Sequence of chain 1.A:
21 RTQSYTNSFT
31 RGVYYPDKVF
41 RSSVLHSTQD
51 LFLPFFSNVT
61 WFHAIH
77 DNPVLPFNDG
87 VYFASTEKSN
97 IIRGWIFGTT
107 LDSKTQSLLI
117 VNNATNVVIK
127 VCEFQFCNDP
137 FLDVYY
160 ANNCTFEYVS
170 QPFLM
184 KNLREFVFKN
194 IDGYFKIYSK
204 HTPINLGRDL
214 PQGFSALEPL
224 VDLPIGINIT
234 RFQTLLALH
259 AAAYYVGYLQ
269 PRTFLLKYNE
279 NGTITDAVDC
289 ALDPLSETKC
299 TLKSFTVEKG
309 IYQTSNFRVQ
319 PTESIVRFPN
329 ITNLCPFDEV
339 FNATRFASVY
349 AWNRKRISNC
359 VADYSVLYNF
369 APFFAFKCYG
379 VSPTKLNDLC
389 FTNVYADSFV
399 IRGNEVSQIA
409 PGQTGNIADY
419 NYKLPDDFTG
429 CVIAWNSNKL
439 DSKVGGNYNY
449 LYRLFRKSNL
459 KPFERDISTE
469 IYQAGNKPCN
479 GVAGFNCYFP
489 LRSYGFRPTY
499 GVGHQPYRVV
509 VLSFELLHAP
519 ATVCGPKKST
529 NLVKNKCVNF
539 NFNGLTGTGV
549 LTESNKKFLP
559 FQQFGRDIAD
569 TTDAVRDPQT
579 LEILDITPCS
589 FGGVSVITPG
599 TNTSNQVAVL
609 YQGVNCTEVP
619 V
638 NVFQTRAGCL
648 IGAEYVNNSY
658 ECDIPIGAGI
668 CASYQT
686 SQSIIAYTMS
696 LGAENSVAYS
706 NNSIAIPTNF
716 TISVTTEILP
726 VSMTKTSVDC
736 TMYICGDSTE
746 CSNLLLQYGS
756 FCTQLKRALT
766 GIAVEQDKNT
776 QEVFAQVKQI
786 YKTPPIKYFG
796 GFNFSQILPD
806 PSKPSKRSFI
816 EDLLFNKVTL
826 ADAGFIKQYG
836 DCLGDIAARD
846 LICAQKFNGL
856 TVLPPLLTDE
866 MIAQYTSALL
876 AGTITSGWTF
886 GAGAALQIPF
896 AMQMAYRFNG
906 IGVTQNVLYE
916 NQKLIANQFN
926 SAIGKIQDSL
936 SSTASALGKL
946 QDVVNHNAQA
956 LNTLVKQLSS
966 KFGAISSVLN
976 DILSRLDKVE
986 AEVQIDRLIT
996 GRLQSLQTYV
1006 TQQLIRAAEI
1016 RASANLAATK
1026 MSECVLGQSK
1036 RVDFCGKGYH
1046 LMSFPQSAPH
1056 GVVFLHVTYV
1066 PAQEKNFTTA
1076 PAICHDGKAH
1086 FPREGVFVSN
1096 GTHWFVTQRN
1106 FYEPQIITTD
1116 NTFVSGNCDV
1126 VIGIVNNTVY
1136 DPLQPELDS

Binding-site contacts:
Ligand atom O4 contacts residue HIS1098 of chain 1.A at 3.6 Å.
Ligand atom C4 contacts residue HIS1098 of chain 1.A at 3.9 Å.
Ligand atom C5 contacts residue ASN1095 of chain 1.A at 3.7 Å.
Ligand atom C7 contacts residue THR1097 of chain 1.A at 4.2 Å.
Ligand atom C6 contacts residue PHE1100 of chain 1.A at 3.6 Å (hydrophobic).
Ligand atom C1 contacts residue ASN1095 of chain 1.A at 1.4 Å.
Ligand atom N2 contacts residue THR1097 of chain 1.A at 3.3 Å (h-bond).
Ligand atom C2 contacts residue HIS1098 of chain 1.A at 4.1 Å.
Ligand atom C3 contacts residue THR1097 of chain 1.A at 4.0 Å.
Ligand atom C3 contacts residue HIS1098 of chain 1.A at 3.6 Å.
Ligand atom O7 contacts residue ASN1095 of chain 1.A at 4.2 Å.
Ligand atom O3 contacts residue HIS1098 of chain 1.A at 4.5 Å.
Ligand atom C4 contacts residue ASN1095 of chain 1.A at 4.2 Å.
Ligand atom N2 contacts residue ASN1095 of chain 1.A at 2.9 Å (h-bond).
Ligand atom O5 contacts residue ASN1095 of chain 1.A at 2.4 Å (h-bond).
Ligand atom C7 contacts residue ASN1095 of chain 1.A at 3.8 Å.
Ligand atom C5 contacts residue HIS1098 of chain 1.A at 3.5 Å.
Ligand atom C1 contacts residue PHE1100 of chain 1.A at 4.4 Å (hydrophobic).
Ligand atom C1 contacts residue HIS1098 of chain 1.A at 3.6 Å.
Ligand atom C8 contacts residue THR1097 of chain 1.A at 4.2 Å.
Ligand atom N2 contacts residue HIS1098 of chain 1.A at 4.4 Å.
Ligand atom C1 contacts residue THR1097 of chain 1.A at 4.1 Å.
Ligand atom C3 contacts residue ASN1095 of chain 1.A at 3.8 Å.
Ligand atom O5 contacts residue HIS1098 of chain 1.A at 4.0 Å.
Ligand atom C2 contacts residue ASN1095 of chain 1.A at 2.4 Å.
Ligand atom C5 contacts residue PHE1100 of chain 1.A at 4.0 Å (hydrophobic).
Ligand atom O5 contacts residue PHE1100 of chain 1.A at 3.7 Å.
Ligand atom C8 contacts residue ASN1095 of chain 1.A at 3.7 Å.
Ligand atom C2 contacts residue THR1097 of chain 1.A at 4.0 Å.

The protein below binds the small molecule below.
Small molecule (SMILES): CC(=O)N[C@@H]1[C@@H](O)[C@H](O)[C@@H](CO)O[C@H]1O